Binding-site contacts:
Ligand atom O7 contacts residue ASN153 of chain 1.B at 4.2 Å.
Ligand atom O5 contacts residue ASN153 of chain 1.B at 2.3 Å (h-bond).
Ligand atom C3 contacts residue ASN153 of chain 1.B at 3.8 Å.
Ligand atom C2 contacts residue ASN153 of chain 1.B at 2.5 Å.
Ligand atom C1 contacts residue THR155 of chain 1.B at 4.1 Å.
Ligand atom O5 contacts residue HIS149 of chain 1.B at 4.1 Å.
Ligand atom C2 contacts residue HIS149 of chain 1.B at 3.7 Å.
Ligand atom C5 contacts residue ASN153 of chain 1.B at 3.6 Å.
Ligand atom C7 contacts residue ASN153 of chain 1.B at 3.8 Å.
Ligand atom O7 contacts residue HIS149 of chain 1.B at 3.5 Å.
Ligand atom N2 contacts residue ASN153 of chain 1.B at 3.0 Å (h-bond).
Ligand atom C4 contacts residue ASN153 of chain 1.B at 4.2 Å.
Ligand atom C1 contacts residue ASN153 of chain 1.B at 1.4 Å.
Ligand atom C8 contacts residue GLY102 of chain 1.C at 4.4 Å.
Ligand atom O5 contacts residue GLN156 of chain 1.B at 4.3 Å.
Ligand atom N2 contacts residue HIS149 of chain 1.B at 4.4 Å.
Ligand atom C1 contacts residue HIS149 of chain 1.B at 3.7 Å.
Ligand atom C7 contacts residue HIS149 of chain 1.B at 4.3 Å.

Sequence of chain 1.C:
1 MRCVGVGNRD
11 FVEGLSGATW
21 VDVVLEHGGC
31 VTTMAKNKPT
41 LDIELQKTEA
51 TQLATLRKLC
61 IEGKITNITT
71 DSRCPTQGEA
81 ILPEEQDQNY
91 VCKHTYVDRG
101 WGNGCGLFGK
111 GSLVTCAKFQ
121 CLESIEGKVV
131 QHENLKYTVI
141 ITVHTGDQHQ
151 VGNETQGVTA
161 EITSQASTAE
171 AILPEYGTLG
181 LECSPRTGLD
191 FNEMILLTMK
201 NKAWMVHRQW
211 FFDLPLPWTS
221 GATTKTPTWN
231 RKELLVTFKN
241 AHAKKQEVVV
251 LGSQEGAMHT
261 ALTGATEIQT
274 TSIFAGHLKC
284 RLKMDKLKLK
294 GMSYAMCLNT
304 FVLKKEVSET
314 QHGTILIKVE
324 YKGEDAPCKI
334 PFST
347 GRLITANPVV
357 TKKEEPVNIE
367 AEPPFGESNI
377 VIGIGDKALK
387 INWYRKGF

Sequence of chain 1.B:
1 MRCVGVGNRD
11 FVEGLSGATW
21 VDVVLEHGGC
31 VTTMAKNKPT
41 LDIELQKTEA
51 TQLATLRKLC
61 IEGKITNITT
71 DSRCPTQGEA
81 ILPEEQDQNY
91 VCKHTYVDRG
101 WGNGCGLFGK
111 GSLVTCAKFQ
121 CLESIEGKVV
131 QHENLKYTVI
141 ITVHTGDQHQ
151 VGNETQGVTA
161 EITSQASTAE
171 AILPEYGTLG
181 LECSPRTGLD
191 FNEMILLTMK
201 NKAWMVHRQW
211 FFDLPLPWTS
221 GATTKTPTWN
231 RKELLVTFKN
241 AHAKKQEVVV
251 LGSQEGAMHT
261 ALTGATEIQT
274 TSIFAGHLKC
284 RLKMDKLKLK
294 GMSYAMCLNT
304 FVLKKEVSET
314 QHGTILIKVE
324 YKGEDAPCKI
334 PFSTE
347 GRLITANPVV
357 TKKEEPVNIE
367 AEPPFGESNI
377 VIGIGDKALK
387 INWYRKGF

This small molecule binds to this protein.
Small molecule (SMILES): CC(=O)N[C@@H]1[C@@H](O)[C@H](O)[C@@H](CO)O[C@H]1O